Sequence of chain 1.A:
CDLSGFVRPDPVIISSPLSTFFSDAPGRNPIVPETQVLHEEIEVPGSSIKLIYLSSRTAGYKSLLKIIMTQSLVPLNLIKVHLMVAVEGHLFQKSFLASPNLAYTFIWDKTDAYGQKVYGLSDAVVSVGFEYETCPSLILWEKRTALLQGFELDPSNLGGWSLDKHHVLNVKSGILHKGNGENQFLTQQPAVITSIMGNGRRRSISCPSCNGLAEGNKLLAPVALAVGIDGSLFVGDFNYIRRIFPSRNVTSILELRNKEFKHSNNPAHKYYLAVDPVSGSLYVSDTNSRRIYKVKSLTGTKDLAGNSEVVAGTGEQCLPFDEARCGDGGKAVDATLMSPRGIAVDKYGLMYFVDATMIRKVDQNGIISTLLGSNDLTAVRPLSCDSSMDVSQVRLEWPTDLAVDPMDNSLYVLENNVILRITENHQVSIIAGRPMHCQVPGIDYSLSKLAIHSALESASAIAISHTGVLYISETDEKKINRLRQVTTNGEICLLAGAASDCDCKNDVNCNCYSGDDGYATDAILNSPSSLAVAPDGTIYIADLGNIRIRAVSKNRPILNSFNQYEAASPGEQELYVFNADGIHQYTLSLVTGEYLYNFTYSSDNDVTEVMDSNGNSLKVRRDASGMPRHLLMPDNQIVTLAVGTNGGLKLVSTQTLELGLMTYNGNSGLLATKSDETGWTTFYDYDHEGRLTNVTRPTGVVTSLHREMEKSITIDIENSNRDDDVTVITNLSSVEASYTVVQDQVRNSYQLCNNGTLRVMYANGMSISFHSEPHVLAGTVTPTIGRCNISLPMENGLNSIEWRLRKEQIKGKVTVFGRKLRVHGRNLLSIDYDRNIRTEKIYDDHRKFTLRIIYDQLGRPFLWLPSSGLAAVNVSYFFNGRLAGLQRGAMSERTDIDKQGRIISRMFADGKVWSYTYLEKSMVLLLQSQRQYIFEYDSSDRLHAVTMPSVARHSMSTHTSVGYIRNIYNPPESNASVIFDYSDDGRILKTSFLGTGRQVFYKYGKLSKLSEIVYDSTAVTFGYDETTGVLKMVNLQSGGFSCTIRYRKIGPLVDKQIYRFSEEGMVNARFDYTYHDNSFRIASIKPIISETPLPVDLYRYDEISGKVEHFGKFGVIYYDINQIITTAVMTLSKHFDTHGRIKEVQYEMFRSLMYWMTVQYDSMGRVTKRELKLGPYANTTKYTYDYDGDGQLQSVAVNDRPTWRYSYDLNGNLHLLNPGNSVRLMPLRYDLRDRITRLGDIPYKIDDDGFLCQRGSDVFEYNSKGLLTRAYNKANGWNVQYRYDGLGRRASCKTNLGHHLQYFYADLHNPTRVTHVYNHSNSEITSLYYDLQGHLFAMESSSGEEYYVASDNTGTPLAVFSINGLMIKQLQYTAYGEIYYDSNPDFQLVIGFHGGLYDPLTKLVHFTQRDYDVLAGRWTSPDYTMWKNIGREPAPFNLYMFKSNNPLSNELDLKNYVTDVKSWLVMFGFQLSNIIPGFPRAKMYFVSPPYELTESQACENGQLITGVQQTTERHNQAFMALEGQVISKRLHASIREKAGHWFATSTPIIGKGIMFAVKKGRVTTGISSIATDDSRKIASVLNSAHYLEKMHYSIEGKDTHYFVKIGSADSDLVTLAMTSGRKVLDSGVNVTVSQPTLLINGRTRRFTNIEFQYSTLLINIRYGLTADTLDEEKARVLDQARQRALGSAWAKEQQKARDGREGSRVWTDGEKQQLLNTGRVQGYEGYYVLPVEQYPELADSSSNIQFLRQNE

A protein and the small-molecule ligand that binds it are described below.
Small molecule (SMILES): CC(=O)N[C@H]1[C@H](O[C@H]2[C@H](O)[C@@H](NC(C)=O)CO[C@@H]2CO)O[C@H](CO)[C@@H](O)[C@@H]1O

Binding-site contacts:
Ligand atom C3 contacts residue GLU1596 of chain 1.A at 4.0 Å.
Ligand atom C8 contacts residue LEU994 of chain 1.A at 3.7 Å (hydrophobic).
Ligand atom C4 contacts residue GLU1596 of chain 1.A at 4.2 Å.
Ligand atom C7 contacts residue GLY1597 of chain 1.A at 4.0 Å.
Ligand atom C7 contacts residue GLU1596 of chain 1.A at 4.1 Å.
Ligand atom C2 contacts residue GLU1596 of chain 1.A at 4.5 Å.
Ligand atom N2 contacts residue ASN975 of chain 1.A at 3.0 Å (h-bond).
Ligand atom C4 contacts residue ASN975 of chain 1.A at 4.2 Å.
Ligand atom C8 contacts residue GLY1597 of chain 1.A at 4.2 Å.
Ligand atom C5 contacts residue ASN975 of chain 1.A at 3.6 Å.
Ligand atom C6 contacts residue GLU1596 of chain 1.A at 3.3 Å.
Ligand atom O6 contacts residue GLU1596 of chain 1.A at 2.8 Å (salt-bridge).
Ligand atom C5 contacts residue GLU1596 of chain 1.A at 4.0 Å.
Ligand atom O3 contacts residue GLU1596 of chain 1.A at 2.7 Å (salt-bridge).
Ligand atom C7 contacts residue ASN975 of chain 1.A at 3.2 Å.
Ligand atom C1 contacts residue GLU1596 of chain 1.A at 4.4 Å.
Ligand atom C2 contacts residue ASN975 of chain 1.A at 2.5 Å.
Ligand atom C1 contacts residue ASN975 of chain 1.A at 1.4 Å.
Ligand atom C3 contacts residue ASN975 of chain 1.A at 3.8 Å.
Ligand atom O7 contacts residue GLY1597 of chain 1.A at 3.4 Å (h-bond).
Ligand atom O5 contacts residue ASN975 of chain 1.A at 2.3 Å (h-bond).
Ligand atom O7 contacts residue ASN975 of chain 1.A at 3.3 Å (h-bond).
Ligand atom C8 contacts residue ASN975 of chain 1.A at 3.5 Å.
Ligand atom O7 contacts residue GLU1596 of chain 1.A at 3.3 Å.
Ligand atom O5 contacts residue GLU1596 of chain 1.A at 3.5 Å (salt-bridge).